Sequence of chain 1.D:
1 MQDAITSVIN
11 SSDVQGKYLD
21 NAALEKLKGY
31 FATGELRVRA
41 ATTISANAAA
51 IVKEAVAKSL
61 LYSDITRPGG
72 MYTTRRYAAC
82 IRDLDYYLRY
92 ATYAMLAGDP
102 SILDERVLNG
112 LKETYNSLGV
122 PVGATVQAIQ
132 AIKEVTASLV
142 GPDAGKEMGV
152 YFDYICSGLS

A small-molecule ligand and the protein it binds are described below.
Small molecule (SMILES): CCC1=C(C)/C(=C/c2[nH]c(Cc3[nH]c(CC4=NC(=O)[C@H](C)[C@H]4CC)c(C)c3CCC(=O)O)c(CCC(=O)O)c2C)NC1=O

Binding-site contacts:
Ligand atom CMD contacts residue MET76 of chain 1.E at 3.3 Å (hydrophobic).
Ligand atom CHB contacts residue ASP83 of chain 1.E at 3.5 Å.
Ligand atom O1A contacts residue TYR62 of chain 1.D at 2.8 Å (h-bond).
Ligand atom C3C contacts residue CYS80 of chain 1.E at 2.9 Å (hydrophobic).
Ligand atom NA contacts residue ARG82 of chain 1.E at 3.2 Å (salt-bridge).
Ligand atom O2D contacts residue TYR62 of chain 1.D at 2.6 Å (h-bond).
Ligand atom CHD contacts residue CYS80 of chain 1.E at 3.4 Å (hydrophobic).
Ligand atom C4C contacts residue CYS80 of chain 1.E at 3.5 Å (hydrophobic).
Ligand atom OB contacts residue TYR73 of chain 1.D at 3.6 Å.
Ligand atom O2A contacts residue ARG82 of chain 1.E at 2.9 Å (salt-bridge).
Ligand atom CAD contacts residue TYR62 of chain 1.D at 3.2 Å (hydrophobic).
Ligand atom CMB contacts residue TYR87 of chain 1.E at 3.5 Å (hydrophobic).
Ligand atom C4A contacts residue ASP83 of chain 1.E at 3.6 Å.
Ligand atom OB contacts residue THR74 of chain 1.D at 2.9 Å (h-bond).
Ligand atom CGD contacts residue TYR62 of chain 1.D at 3.6 Å (hydrophobic).
Ligand atom C1A contacts residue LEU118 of chain 1.E at 3.6 Å (hydrophobic).
Ligand atom CMD contacts residue ASN70 of chain 1.E at 3.2 Å.
Ligand atom C1A contacts residue ARG82 of chain 1.E at 3.4 Å.
Ligand atom O1A contacts residue LEU61 of chain 1.D at 3.5 Å.
Ligand atom ND contacts residue ASP83 of chain 1.E at 3.0 Å (salt-bridge).
Ligand atom NC contacts residue THR120 of chain 1.E at 3.5 Å.
Ligand atom NA contacts residue ASP83 of chain 1.E at 2.8 Å (salt-bridge).
Ligand atom OC contacts residue ALA71 of chain 1.E at 3.6 Å.
Ligand atom C3D contacts residue THR79 of chain 1.E at 3.6 Å.
Ligand atom CBC contacts residue CYS80 of chain 1.E at 2.6 Å (hydrophobic).
Ligand atom CHB contacts residue MET114 of chain 1.E at 3.6 Å (hydrophobic).
Ligand atom C4D contacts residue THR79 of chain 1.E at 3.5 Å.
Ligand atom C4A contacts residue ARG82 of chain 1.E at 3.3 Å.
Ligand atom C2A contacts residue ARG82 of chain 1.E at 3.5 Å.
Ligand atom OC contacts residue VAL64 of chain 1.E at 3.6 Å.
Ligand atom C2C contacts residue CYS80 of chain 1.E at 3.3 Å (hydrophobic).
Ligand atom OC contacts residue ASN70 of chain 1.E at 3.4 Å.
Ligand atom CAC contacts residue CYS80 of chain 1.E at 1.9 Å (hydrophobic).
Ligand atom C4C contacts residue THR120 of chain 1.E at 3.6 Å.
Ligand atom CMC contacts residue ALA124 of chain 1.E at 3.4 Å (hydrophobic).
Ligand atom NC contacts residue ASN70 of chain 1.E at 2.9 Å (h-bond).
Ligand atom C3A contacts residue ARG82 of chain 1.E at 3.4 Å.
Ligand atom O1A contacts residue THR66 of chain 1.D at 2.6 Å (h-bond).
Ligand atom CGA contacts residue THR66 of chain 1.D at 3.5 Å.
Ligand atom C2D contacts residue ASN70 of chain 1.E at 3.4 Å.

Sequence of chain 1.E:
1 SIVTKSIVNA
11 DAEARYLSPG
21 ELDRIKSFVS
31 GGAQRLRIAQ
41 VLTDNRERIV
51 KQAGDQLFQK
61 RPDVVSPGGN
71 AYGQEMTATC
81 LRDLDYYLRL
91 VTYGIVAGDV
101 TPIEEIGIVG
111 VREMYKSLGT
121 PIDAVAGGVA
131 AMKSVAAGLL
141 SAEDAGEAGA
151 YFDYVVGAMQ